The protein below binds the small molecule below.
Small molecule (SMILES): CC(=O)N[C@H]1[C@H](O[C@H]2[C@H](O)[C@@H](NC(C)=O)CO[C@@H]2CO[C@@H]2O[C@@H](C)[C@@H](O)[C@@H](O)[C@@H]2O)O[C@H](CO)[C@@H](O)[C@@H]1O

Binding-site contacts:
Ligand atom O5 contacts residue GLY344 of chain 1.A at 4.5 Å.
Ligand atom C5 contacts residue PHE345 of chain 1.A at 3.9 Å (hydrophobic).
Ligand atom C5 contacts residue ASN349 of chain 1.A at 4.2 Å.
Ligand atom O5 contacts residue ASN349 of chain 1.A at 2.4 Å (h-bond).
Ligand atom C8 contacts residue ALA342 of chain 1.A at 3.5 Å (hydrophobic).
Ligand atom C7 contacts residue GLY344 of chain 1.A at 3.6 Å.
Ligand atom C7 contacts residue ASN349 of chain 1.A at 3.3 Å.
Ligand atom C4 contacts residue ASN349 of chain 1.A at 4.2 Å.
Ligand atom C6 contacts residue ASP348 of chain 1.A at 4.4 Å.
Ligand atom C7 contacts residue ALA342 of chain 1.A at 4.4 Å (hydrophobic).
Ligand atom C2 contacts residue ASN349 of chain 1.A at 2.4 Å.
Ligand atom C8 contacts residue ASN349 of chain 1.A at 3.4 Å.
Ligand atom C7 contacts residue PRO343 of chain 1.A at 4.1 Å (hydrophobic).
Ligand atom C6 contacts residue SER346 of chain 1.A at 3.6 Å.
Ligand atom O7 contacts residue ALA342 of chain 1.A at 4.3 Å.
Ligand atom C6 contacts residue SER346 of chain 1.A at 4.0 Å.
Ligand atom N2 contacts residue ASN349 of chain 1.A at 2.9 Å (h-bond).
Ligand atom O5 contacts residue SER346 of chain 1.A at 3.8 Å.
Ligand atom C6 contacts residue PHE345 of chain 1.A at 3.8 Å (hydrophobic).
Ligand atom C8 contacts residue PRO343 of chain 1.A at 4.1 Å (hydrophobic).
Ligand atom C5 contacts residue SER346 of chain 1.A at 4.5 Å.
Ligand atom C3 contacts residue GLY344 of chain 1.A at 4.2 Å.
Ligand atom C6 contacts residue ASN349 of chain 1.A at 4.0 Å.
Ligand atom C1 contacts residue ASN349 of chain 1.A at 1.4 Å.
Ligand atom C5 contacts residue SER346 of chain 1.A at 3.8 Å.
Ligand atom C5 contacts residue GLY344 of chain 1.A at 4.2 Å.
Ligand atom C2 contacts residue GLY344 of chain 1.A at 4.4 Å.
Ligand atom O7 contacts residue PRO343 of chain 1.A at 3.3 Å.
Ligand atom C1 contacts residue SER346 of chain 1.A at 3.9 Å.
Ligand atom C8 contacts residue PHE345 of chain 1.A at 4.2 Å (hydrophobic).
Ligand atom C3 contacts residue ASN349 of chain 1.A at 3.8 Å.
Ligand atom O4 contacts residue GLY344 of chain 1.A at 4.2 Å.
Ligand atom O7 contacts residue GLY344 of chain 1.A at 2.8 Å (h-bond).
Ligand atom O5 contacts residue PHE345 of chain 1.A at 4.5 Å.
Ligand atom O5 contacts residue SER346 of chain 1.A at 3.2 Å.
Ligand atom C5 contacts residue ASN349 of chain 1.A at 3.7 Å.
Ligand atom C1 contacts residue GLY344 of chain 1.A at 3.9 Å.
Ligand atom C8 contacts residue GLY344 of chain 1.A at 3.9 Å.
Ligand atom O7 contacts residue ASN349 of chain 1.A at 4.2 Å.

Sequence of chain 1.A:
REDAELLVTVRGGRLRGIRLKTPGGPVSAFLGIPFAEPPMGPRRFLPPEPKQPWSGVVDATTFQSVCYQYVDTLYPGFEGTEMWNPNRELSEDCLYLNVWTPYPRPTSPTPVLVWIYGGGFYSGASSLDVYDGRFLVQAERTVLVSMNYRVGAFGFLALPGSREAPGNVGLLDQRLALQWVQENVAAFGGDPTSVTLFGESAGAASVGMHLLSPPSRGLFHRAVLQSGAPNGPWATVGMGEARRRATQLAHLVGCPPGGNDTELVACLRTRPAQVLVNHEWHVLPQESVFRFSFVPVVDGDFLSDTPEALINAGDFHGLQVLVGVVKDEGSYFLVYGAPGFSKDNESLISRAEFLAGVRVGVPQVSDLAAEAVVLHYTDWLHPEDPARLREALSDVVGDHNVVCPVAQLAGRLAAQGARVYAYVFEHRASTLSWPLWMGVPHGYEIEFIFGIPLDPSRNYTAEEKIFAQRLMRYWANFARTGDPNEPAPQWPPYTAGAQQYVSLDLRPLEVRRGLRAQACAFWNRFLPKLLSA